Binding-site contacts:
Ligand atom S contacts residue VAL101 of chain 1.A at 3.1 Å (h-bond).
Ligand atom N4 contacts residue TYR100 of chain 1.A at 3.6 Å.
Ligand atom C5 contacts residue TYR100 of chain 1.A at 4.0 Å (hydrophobic).
Ligand atom N3 contacts residue TYR100 of chain 1.A at 3.8 Å.
Ligand atom C8 contacts residue ALA49 of chain 1.A at 3.8 Å (hydrophobic).
Ligand atom N contacts residue ILE28 of chain 1.A at 3.5 Å (h-bond).
Ligand atom S contacts residue TYR100 of chain 1.A at 3.5 Å (h-bond).
Ligand atom N5 contacts residue ALA49 of chain 1.A at 3.8 Å.
Ligand atom N4 contacts residue ASP99 of chain 1.A at 3.8 Å.
Ligand atom C16 contacts residue ASN152 of chain 1.A at 3.8 Å.
Ligand atom C10 contacts residue LEU154 of chain 1.A at 4.0 Å (hydrophobic).
Ligand atom C11 contacts residue VAL101 of chain 1.A at 4.0 Å (hydrophobic).
Ligand atom C9 contacts residue ASP99 of chain 1.A at 3.8 Å.
Ligand atom C6 contacts residue CYS165 of chain 1.A at 3.8 Å (hydrophobic).
Ligand atom C9 contacts residue ALA49 of chain 1.A at 3.6 Å (hydrophobic).
Ligand atom C4 contacts residue ARG107 of chain 1.A at 3.6 Å.
Ligand atom C3 contacts residue ARG107 of chain 1.A at 3.6 Å.
Ligand atom C14 contacts residue CYS165 of chain 1.A at 3.9 Å (hydrophobic).
Ligand atom N4 contacts residue LEU154 of chain 1.A at 3.6 Å.
Ligand atom N2 contacts residue ILE28 of chain 1.A at 3.8 Å.
Ligand atom C6 contacts residue LEU98 of chain 1.A at 3.9 Å (hydrophobic).
Ligand atom C5 contacts residue VAL101 of chain 1.A at 3.9 Å (hydrophobic).
Ligand atom C2 contacts residue VAL101 of chain 1.A at 3.8 Å (hydrophobic).
Ligand atom C3 contacts residue PRO102 of chain 1.A at 3.2 Å (hydrophobic).
Ligand atom C7 contacts residue LEU98 of chain 1.A at 3.8 Å (hydrophobic).
Ligand atom C9 contacts residue LEU154 of chain 1.A at 3.7 Å (hydrophobic).
Ligand atom N3 contacts residue VAL101 of chain 1.A at 3.1 Å (h-bond).
Ligand atom N5 contacts residue VAL101 of chain 1.A at 3.8 Å.
Ligand atom S contacts residue GLU103 of chain 1.A at 3.4 Å (salt-bridge).
Ligand atom N5 contacts residue LEU154 of chain 1.A at 3.5 Å.
Ligand atom S contacts residue PRO102 of chain 1.A at 3.1 Å.
Ligand atom C12 contacts residue VAL36 of chain 1.A at 3.9 Å (hydrophobic).
Ligand atom C16 contacts residue GLN151 of chain 1.A at 3.9 Å.
Ligand atom C7 contacts residue ALA49 of chain 1.A at 3.6 Å (hydrophobic).
Ligand atom C14 contacts residue GLN151 of chain 1.A at 3.3 Å.
Ligand atom C11 contacts residue LEU154 of chain 1.A at 3.9 Å (hydrophobic).
Ligand atom N5 contacts residue ASP99 of chain 1.A at 2.9 Å (salt-bridge).
Ligand atom N5 contacts residue TYR100 of chain 1.A at 3.7 Å.
Ligand atom C8 contacts residue LEU98 of chain 1.A at 3.8 Å (hydrophobic).
Ligand atom N4 contacts residue VAL101 of chain 1.A at 3.1 Å (h-bond).

Sequence of chain 1.A:
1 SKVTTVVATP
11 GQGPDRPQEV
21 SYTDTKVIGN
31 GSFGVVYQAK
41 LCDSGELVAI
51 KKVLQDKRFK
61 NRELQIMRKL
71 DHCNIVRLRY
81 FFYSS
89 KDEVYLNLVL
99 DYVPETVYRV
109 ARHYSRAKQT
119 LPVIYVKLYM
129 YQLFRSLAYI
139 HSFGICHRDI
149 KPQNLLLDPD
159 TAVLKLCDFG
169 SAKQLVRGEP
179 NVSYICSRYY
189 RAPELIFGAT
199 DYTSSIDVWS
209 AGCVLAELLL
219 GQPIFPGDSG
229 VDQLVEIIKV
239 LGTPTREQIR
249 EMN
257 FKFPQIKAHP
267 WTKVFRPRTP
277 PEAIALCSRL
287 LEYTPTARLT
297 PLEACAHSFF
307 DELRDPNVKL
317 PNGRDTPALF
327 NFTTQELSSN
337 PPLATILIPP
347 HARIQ

The protein below binds the small molecule below.
Small molecule (SMILES): c1ccc(CNc2nc(Nc3cc(C4CC4)n[nH]3)c3sccc3n2)cc1